Binding-site contacts:
Ligand atom CAX contacts residue GLU891 of chain 1.C at 4.1 Å.
Ligand atom OAG contacts residue TRP948 of chain 1.B at 4.0 Å.
Ligand atom CBC contacts residue GLU947 of chain 1.B at 3.9 Å.
Ligand atom OAW contacts residue ARG889 of chain 1.C at 4.0 Å.
Ligand atom OAG contacts residue PRO946 of chain 1.B at 3.5 Å (h-bond).
Ligand atom CAC contacts residue TYR899 of chain 1.C at 4.3 Å (hydrophobic).
Ligand atom CAL contacts residue GLU891 of chain 1.C at 4.1 Å.
Ligand atom CBB contacts residue ILE898 of chain 1.C at 4.1 Å (hydrophobic).
Ligand atom CAV contacts residue GLU891 of chain 1.C at 3.3 Å.
Ligand atom CAE contacts residue ILE898 of chain 1.C at 3.8 Å (hydrophobic).
Ligand atom CAP contacts residue PRO952 of chain 1.B at 4.2 Å (hydrophobic).
Ligand atom CAT contacts residue ILE951 of chain 1.B at 3.8 Å (hydrophobic).
Ligand atom CAR contacts residue ARG889 of chain 1.C at 4.2 Å.
Ligand atom CAE contacts residue PHE894 of chain 1.C at 4.2 Å (hydrophobic).
Ligand atom CAD contacts residue GLU891 of chain 1.C at 3.9 Å.
Ligand atom CBA contacts residue MET872 of chain 1.C at 4.0 Å (hydrophobic).
Ligand atom CAU contacts residue TYR899 of chain 1.C at 3.8 Å (hydrophobic).
Ligand atom CAD contacts residue ARG895 of chain 1.C at 4.1 Å.
Ligand atom CAS contacts residue TYR899 of chain 1.C at 4.0 Å (hydrophobic).
Ligand atom CAC contacts residue CYS955 of chain 1.B at 3.7 Å (hydrophobic).
Ligand atom CAT contacts residue GLU947 of chain 1.B at 3.6 Å.
Ligand atom CBF contacts residue ILE951 of chain 1.B at 4.2 Å (hydrophobic).
Ligand atom CAI contacts residue TRP948 of chain 1.B at 3.6 Å (hydrophobic).
Ligand atom CAU contacts residue ILE951 of chain 1.B at 3.8 Å (hydrophobic).
Ligand atom CAU contacts residue PHE894 of chain 1.C at 4.3 Å (hydrophobic).
Ligand atom CAC contacts residue TYR902 of chain 1.C at 4.0 Å (hydrophobic).
Ligand atom CAZ contacts residue GLU891 of chain 1.C at 4.1 Å.
Ligand atom OAG contacts residue GLU947 of chain 1.B at 4.3 Å.
Ligand atom CAS contacts residue PHE894 of chain 1.C at 3.8 Å (hydrophobic).
Ligand atom CAV contacts residue ARG889 of chain 1.C at 4.2 Å.
Ligand atom CAJ contacts residue TYR902 of chain 1.C at 4.3 Å (hydrophobic).
Ligand atom CAS contacts residue ILE951 of chain 1.B at 4.1 Å (hydrophobic).
Ligand atom CAD contacts residue ARG889 of chain 1.C at 4.2 Å.
Ligand atom CAD contacts residue PHE894 of chain 1.C at 4.0 Å (hydrophobic).
Ligand atom CAT contacts residue ARG895 of chain 1.C at 4.1 Å.
Ligand atom CAR contacts residue GLU947 of chain 1.B at 3.9 Å.
Ligand atom OAH contacts residue GLU891 of chain 1.C at 3.4 Å (salt-bridge).
Ligand atom CAA contacts residue PHE868 of chain 1.C at 4.2 Å (hydrophobic).
Ligand atom CAA contacts residue MET872 of chain 1.C at 3.8 Å (hydrophobic).
Ligand atom CAR contacts residue ARG895 of chain 1.C at 3.5 Å.

This protein binds this small molecule.
Small molecule (SMILES): CC(C)CCC[C@@H](C)[C@H]1CC[C@H]2[C@@H]3CC=C4C[C@@H](OC(=O)CCC(=O)O)CC[C@]4(C)[C@H]3CC[C@]12C

Sequence of chain 1.B:
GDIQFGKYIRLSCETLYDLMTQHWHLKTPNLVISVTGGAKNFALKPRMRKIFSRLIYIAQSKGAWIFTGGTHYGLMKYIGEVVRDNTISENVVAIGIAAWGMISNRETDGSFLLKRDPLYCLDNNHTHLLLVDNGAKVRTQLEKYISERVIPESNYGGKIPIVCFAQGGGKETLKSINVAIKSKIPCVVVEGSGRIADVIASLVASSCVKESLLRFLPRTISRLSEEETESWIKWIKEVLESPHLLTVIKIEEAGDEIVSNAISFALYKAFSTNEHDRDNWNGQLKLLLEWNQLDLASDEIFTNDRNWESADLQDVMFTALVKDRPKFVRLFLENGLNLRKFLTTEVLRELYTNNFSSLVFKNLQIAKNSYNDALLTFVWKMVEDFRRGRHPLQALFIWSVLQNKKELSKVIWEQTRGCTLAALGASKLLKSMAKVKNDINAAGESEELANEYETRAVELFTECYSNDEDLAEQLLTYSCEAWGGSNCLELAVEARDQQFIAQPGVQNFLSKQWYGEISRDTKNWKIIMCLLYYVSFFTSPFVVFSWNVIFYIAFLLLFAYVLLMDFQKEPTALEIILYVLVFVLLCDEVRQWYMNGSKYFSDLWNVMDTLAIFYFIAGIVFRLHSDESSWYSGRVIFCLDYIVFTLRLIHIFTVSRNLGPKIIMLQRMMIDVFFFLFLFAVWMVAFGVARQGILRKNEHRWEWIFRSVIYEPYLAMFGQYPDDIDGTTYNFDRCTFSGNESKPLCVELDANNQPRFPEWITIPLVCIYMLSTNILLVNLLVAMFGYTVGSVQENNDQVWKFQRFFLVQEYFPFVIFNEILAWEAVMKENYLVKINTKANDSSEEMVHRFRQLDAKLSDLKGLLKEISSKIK

Sequence of chain 1.C:
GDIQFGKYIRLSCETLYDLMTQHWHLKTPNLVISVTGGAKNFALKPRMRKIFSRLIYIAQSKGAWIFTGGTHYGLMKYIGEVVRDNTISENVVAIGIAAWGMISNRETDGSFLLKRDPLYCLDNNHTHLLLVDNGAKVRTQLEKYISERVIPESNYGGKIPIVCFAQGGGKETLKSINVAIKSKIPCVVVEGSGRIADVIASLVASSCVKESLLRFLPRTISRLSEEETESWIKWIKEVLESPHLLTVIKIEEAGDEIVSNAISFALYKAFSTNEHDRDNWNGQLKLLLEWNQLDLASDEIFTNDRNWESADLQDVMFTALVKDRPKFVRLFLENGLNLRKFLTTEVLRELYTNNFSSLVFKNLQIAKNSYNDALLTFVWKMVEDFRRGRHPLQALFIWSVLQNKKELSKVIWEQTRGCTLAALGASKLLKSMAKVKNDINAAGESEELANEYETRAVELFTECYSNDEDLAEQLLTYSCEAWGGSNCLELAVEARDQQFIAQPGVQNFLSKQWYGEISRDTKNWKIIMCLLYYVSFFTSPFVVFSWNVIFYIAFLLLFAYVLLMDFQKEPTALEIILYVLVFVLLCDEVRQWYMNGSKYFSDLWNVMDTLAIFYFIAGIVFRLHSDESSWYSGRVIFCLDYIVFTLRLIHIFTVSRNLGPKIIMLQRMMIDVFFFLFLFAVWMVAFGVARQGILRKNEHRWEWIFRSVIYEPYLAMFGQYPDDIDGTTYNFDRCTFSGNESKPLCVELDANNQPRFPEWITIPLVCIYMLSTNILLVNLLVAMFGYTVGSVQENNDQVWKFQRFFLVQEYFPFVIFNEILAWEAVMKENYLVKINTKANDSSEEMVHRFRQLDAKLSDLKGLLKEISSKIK